Sequence of chain 13.A:
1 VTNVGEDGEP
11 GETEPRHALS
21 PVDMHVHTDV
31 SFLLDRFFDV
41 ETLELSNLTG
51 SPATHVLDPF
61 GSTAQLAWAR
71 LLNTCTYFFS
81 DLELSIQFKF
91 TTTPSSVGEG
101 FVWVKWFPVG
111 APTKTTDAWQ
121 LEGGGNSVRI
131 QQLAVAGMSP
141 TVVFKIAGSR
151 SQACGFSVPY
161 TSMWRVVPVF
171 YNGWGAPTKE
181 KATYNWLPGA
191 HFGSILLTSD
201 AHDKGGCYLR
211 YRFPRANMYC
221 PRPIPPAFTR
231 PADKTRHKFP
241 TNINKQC

Sequence of chain 12.A:
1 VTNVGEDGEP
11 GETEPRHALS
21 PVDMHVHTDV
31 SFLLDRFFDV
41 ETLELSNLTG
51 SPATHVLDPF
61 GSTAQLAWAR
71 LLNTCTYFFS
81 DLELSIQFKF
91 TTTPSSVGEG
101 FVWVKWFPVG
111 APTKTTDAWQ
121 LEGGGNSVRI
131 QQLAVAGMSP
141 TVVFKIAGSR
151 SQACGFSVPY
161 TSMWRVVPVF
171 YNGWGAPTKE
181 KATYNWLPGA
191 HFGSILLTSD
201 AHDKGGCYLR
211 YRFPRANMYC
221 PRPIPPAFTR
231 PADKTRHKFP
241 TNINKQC

Binding-site contacts:
Ligand atom C4 contacts residue ALA118 of chain 12.A at 4.0 Å (hydrophobic).
Ligand atom C11 contacts residue GLN65 of chain 13.A at 3.7 Å.
Ligand atom C11 contacts residue ALA118 of chain 12.A at 3.9 Å (hydrophobic).
Ligand atom C10 contacts residue ALA64 of chain 13.A at 4.5 Å (hydrophobic).
Ligand atom C11 contacts residue GLN132 of chain 12.A at 4.3 Å.
Ligand atom O1A contacts residue ARG129 of chain 12.A at 3.3 Å (salt-bridge).
Ligand atom O9 contacts residue GLN120 of chain 12.A at 3.5 Å (h-bond).
Ligand atom C6 contacts residue ALA118 of chain 12.A at 3.4 Å (hydrophobic).
Ligand atom C11 contacts residue TRP119 of chain 12.A at 4.4 Å (hydrophobic).
Ligand atom C10 contacts residue ALA118 of chain 12.A at 3.8 Å (hydrophobic).
Ligand atom C7 contacts residue ALA118 of chain 12.A at 3.6 Å (hydrophobic).
Ligand atom N5 contacts residue ALA118 of chain 12.A at 2.8 Å (h-bond).
Ligand atom C5 contacts residue ALA118 of chain 12.A at 3.6 Å (hydrophobic).
Ligand atom C8 contacts residue GLN120 of chain 12.A at 4.1 Å.
Ligand atom O8 contacts residue TRP119 of chain 12.A at 3.8 Å.
Ligand atom C8 contacts residue ALA118 of chain 12.A at 4.3 Å (hydrophobic).
Ligand atom C9 contacts residue TRP119 of chain 12.A at 4.3 Å (hydrophobic).
Ligand atom O8 contacts residue GLN120 of chain 12.A at 2.8 Å (h-bond).
Ligand atom C1 contacts residue ARG129 of chain 12.A at 4.0 Å.
Ligand atom C10 contacts residue GLN65 of chain 13.A at 4.5 Å.
Ligand atom O10 contacts residue ALA64 of chain 13.A at 3.8 Å.
Ligand atom O10 contacts residue GLN65 of chain 13.A at 4.0 Å.
Ligand atom O8 contacts residue ALA118 of chain 12.A at 3.8 Å.
Ligand atom O9 contacts residue THR42 of chain 13.A at 4.0 Å.
Ligand atom O1B contacts residue ARG129 of chain 12.A at 3.9 Å.
Ligand atom O1A contacts residue ALA118 of chain 12.A at 4.5 Å.

The small molecule below binds the protein below.
Small molecule (SMILES): CC(=O)N[C@H]1[C@H]([C@H](O)[C@H](O)CO)O[C@@](O[C@H]2[C@@H](O)[C@@H](CO)O[C@@H](O[C@H]3[C@H](O)[C@@H](O)[C@@H](O)O[C@@H]3CO)[C@@H]2O)(C(=O)O)C[C@@H]1O